Binding-site contacts:
Ligand atom OAC contacts residue ASN359 of chain 1.A at 2.9 Å (h-bond).
Ligand atom NAJ contacts residue CYS187 of chain 1.A at 4.3 Å.
Ligand atom CAD contacts residue LEU286 of chain 1.A at 4.0 Å (hydrophobic).
Ligand atom OAA contacts residue GLY397 of chain 1.A at 3.8 Å.
Ligand atom OAB contacts residue PRO398 of chain 1.A at 4.0 Å.
Ligand atom CAE contacts residue PHE288 of chain 1.A at 3.5 Å (hydrophobic).
Ligand atom NAJ contacts residue PHE238 of chain 1.A at 3.8 Å.
Ligand atom OAA contacts residue HIS326 of chain 1.A at 4.0 Å.
Ligand atom CAK contacts residue PHE396 of chain 1.A at 4.2 Å (hydrophobic).
Ligand atom CAH contacts residue PHE238 of chain 1.A at 3.5 Å (hydrophobic).
Ligand atom CAO contacts residue PHE238 of chain 1.A at 3.9 Å (hydrophobic).
Ligand atom CAK contacts residue ASN359 of chain 1.A at 4.0 Å.
Ligand atom CAK contacts residue HIS326 of chain 1.A at 3.7 Å.
Ligand atom CAF contacts residue THR220 of chain 1.A at 4.0 Å.
Ligand atom CAM contacts residue CYS187 of chain 1.A at 3.2 Å (hydrophobic).
Ligand atom OAB contacts residue ILE277 of chain 1.A at 3.3 Å.
Ligand atom CAE contacts residue GLY279 of chain 1.A at 4.4 Å.
Ligand atom CAG contacts residue PHE288 of chain 1.A at 4.2 Å (hydrophobic).
Ligand atom CAG contacts residue ILE277 of chain 1.A at 4.2 Å (hydrophobic).
Ligand atom CAL contacts residue ILE277 of chain 1.A at 4.0 Å (hydrophobic).
Ligand atom CAF contacts residue THR155 of chain 1.A at 4.2 Å.
Ligand atom CAL contacts residue CYS187 of chain 1.A at 2.6 Å (hydrophobic).
Ligand atom OAC contacts residue GLY328 of chain 1.A at 3.7 Å.
Ligand atom CAO contacts residue CYS187 of chain 1.A at 4.1 Å (hydrophobic).
Ligand atom OAA contacts residue PHE396 of chain 1.A at 3.5 Å (h-bond).
Ligand atom OAA contacts residue ILE277 of chain 1.A at 3.6 Å.
Ligand atom CAF contacts residue LEU286 of chain 1.A at 3.8 Å (hydrophobic).
Ligand atom CAI contacts residue CYS187 of chain 1.A at 3.1 Å (hydrophobic).
Ligand atom CAD contacts residue PHE288 of chain 1.A at 3.7 Å (hydrophobic).
Ligand atom CAM contacts residue PHE238 of chain 1.A at 3.3 Å (hydrophobic).
Ligand atom OAB contacts residue CYS187 of chain 1.A at 2.9 Å (h-bond).
Ligand atom CAN contacts residue PHE238 of chain 1.A at 4.0 Å (hydrophobic).
Ligand atom CAH contacts residue CYS187 of chain 1.A at 3.4 Å (hydrophobic).
Ligand atom OAC contacts residue CYS187 of chain 1.A at 3.1 Å (h-bond).
Ligand atom CAE contacts residue GLY278 of chain 1.A at 3.7 Å.
Ligand atom CAI contacts residue PHE238 of chain 1.A at 3.3 Å (hydrophobic).
Ligand atom CAI contacts residue ASN359 of chain 1.A at 4.0 Å.
Ligand atom OAA contacts residue CYS187 of chain 1.A at 3.4 Å.
Ligand atom CAK contacts residue CYS187 of chain 1.A at 3.0 Å (hydrophobic).
Ligand atom OAC contacts residue HIS326 of chain 1.A at 2.9 Å (h-bond).

Sequence of chain 1.A:
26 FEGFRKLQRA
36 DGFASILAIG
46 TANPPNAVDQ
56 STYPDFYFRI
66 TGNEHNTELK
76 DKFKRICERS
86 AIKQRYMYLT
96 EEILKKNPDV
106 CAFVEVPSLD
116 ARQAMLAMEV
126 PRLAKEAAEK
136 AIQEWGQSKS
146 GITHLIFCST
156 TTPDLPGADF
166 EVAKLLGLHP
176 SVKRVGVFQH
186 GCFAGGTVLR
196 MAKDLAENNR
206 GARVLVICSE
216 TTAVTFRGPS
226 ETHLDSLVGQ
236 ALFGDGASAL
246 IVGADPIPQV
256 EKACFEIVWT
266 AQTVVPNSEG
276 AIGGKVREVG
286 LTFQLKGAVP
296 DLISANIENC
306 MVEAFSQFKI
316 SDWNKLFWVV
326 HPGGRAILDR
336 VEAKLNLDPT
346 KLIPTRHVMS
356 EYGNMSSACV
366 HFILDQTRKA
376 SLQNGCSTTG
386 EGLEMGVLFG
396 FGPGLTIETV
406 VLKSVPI

The small molecule below binds the protein below.
Small molecule (SMILES): O=C(O)C(=O)Cc1c[nH]c2ccccc12